The protein below binds the small molecule below.
Small molecule (SMILES): O=C1N=C2CCCCC2C(=O)N1

Sequence of chain 1.B:
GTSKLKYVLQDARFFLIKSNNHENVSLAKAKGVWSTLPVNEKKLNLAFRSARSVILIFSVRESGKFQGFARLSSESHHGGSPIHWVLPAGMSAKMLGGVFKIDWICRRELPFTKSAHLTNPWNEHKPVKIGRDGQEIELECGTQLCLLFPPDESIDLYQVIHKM

Binding-site contacts:
Ligand atom CAK contacts residue LEU54 of chain 1.B at 4.2 Å (hydrophobic).
Ligand atom CAE contacts residue TRP51 of chain 1.B at 3.8 Å (hydrophobic).
Ligand atom CAD contacts residue LEU113 of chain 1.B at 4.0 Å (hydrophobic).
Ligand atom CAL contacts residue LEU113 of chain 1.B at 4.1 Å (hydrophobic).
Ligand atom CAJ contacts residue LEU113 of chain 1.B at 4.0 Å (hydrophobic).
Ligand atom CAC contacts residue ASN41 of chain 1.B at 3.5 Å.
Ligand atom CAE contacts residue LEU113 of chain 1.B at 4.3 Å (hydrophobic).
Ligand atom CAD contacts residue PRO105 of chain 1.B at 4.1 Å (hydrophobic).
Ligand atom CAC contacts residue TRP51 of chain 1.B at 4.4 Å (hydrophobic).
Ligand atom CAJ contacts residue MET108 of chain 1.B at 4.2 Å (hydrophobic).
Ligand atom NAH contacts residue LEU113 of chain 1.B at 4.1 Å.
Ligand atom OAA contacts residue SER52 of chain 1.B at 3.7 Å.
Ligand atom CAF contacts residue ASN41 of chain 1.B at 4.0 Å.
Ligand atom NAH contacts residue LEU54 of chain 1.B at 4.2 Å.
Ligand atom NAG contacts residue LEU113 of chain 1.B at 3.7 Å.
Ligand atom CAF contacts residue PRO105 of chain 1.B at 3.7 Å (hydrophobic).
Ligand atom CAE contacts residue SER52 of chain 1.B at 3.6 Å.
Ligand atom CAK contacts residue THR53 of chain 1.B at 4.0 Å.
Ligand atom CAI contacts residue SER52 of chain 1.B at 3.6 Å.
Ligand atom CAK contacts residue ASP150 of chain 1.B at 4.0 Å.
Ligand atom OAB contacts residue MET108 of chain 1.B at 3.2 Å.
Ligand atom CAD contacts residue TRP102 of chain 1.B at 3.9 Å (hydrophobic).
Ligand atom CAK contacts residue LEU113 of chain 1.B at 3.9 Å (hydrophobic).
Ligand atom CAL contacts residue MET108 of chain 1.B at 3.9 Å (hydrophobic).
Ligand atom NAG contacts residue TRP51 of chain 1.B at 3.8 Å.
Ligand atom CAK contacts residue SER52 of chain 1.B at 3.7 Å.
Ligand atom CAE contacts residue TRP102 of chain 1.B at 4.2 Å (hydrophobic).
Ligand atom CAI contacts residue TRP51 of chain 1.B at 4.1 Å (hydrophobic).
Ligand atom NAH contacts residue ASP150 of chain 1.B at 4.3 Å.
Ligand atom OAA contacts residue THR53 of chain 1.B at 3.2 Å.
Ligand atom NAG contacts residue SER52 of chain 1.B at 2.8 Å (h-bond).
Ligand atom CAI contacts residue LEU113 of chain 1.B at 3.7 Å (hydrophobic).
Ligand atom CAF contacts residue MET108 of chain 1.B at 4.2 Å (hydrophobic).
Ligand atom OAA contacts residue LEU54 of chain 1.B at 3.4 Å (h-bond).
Ligand atom NAG contacts residue THR53 of chain 1.B at 4.0 Å.
Ligand atom CAD contacts residue ASN41 of chain 1.B at 3.5 Å.
Ligand atom CAD contacts residue VAL103 of chain 1.B at 4.2 Å (hydrophobic).
Ligand atom OAA contacts residue ASP150 of chain 1.B at 3.2 Å (salt-bridge).
Ligand atom CAC contacts residue TRP102 of chain 1.B at 3.7 Å (hydrophobic).
Ligand atom OAB contacts residue PRO105 of chain 1.B at 3.8 Å.